Sequence of chain 1.A:
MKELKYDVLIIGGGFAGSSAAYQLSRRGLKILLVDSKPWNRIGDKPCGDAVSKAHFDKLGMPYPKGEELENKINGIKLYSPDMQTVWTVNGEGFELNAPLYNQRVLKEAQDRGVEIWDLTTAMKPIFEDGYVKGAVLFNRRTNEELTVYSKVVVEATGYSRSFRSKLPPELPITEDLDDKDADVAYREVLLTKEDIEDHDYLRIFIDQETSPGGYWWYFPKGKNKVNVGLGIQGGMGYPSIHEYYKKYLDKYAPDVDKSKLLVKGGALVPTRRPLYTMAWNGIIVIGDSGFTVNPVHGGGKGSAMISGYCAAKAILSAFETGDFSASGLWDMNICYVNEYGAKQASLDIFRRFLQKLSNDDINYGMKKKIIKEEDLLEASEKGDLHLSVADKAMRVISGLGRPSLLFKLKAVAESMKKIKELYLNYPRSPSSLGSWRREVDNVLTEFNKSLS

This small molecule binds to this protein.
Small molecule (SMILES): CC(C)=CCC/C(C)=C/CC/C(C)=C/CC/C(C)=C/CO[P](=O)(O)OP(=O)(O)O

Binding-site contacts:
Ligand atom C1 contacts residue GLY92 of chain 1.A at 3.8 Å.
Ligand atom C5 contacts residue GLY92 of chain 1.A at 3.2 Å.
Ligand atom C18 contacts residue HIS298 of chain 1.A at 3.8 Å.
Ligand atom C4 contacts residue GLY92 of chain 1.A at 3.7 Å.
Ligand atom C17 contacts residue TYR216 of chain 1.A at 3.3 Å (hydrophobic).
Ligand atom C17 contacts residue GLY299 of chain 1.A at 3.6 Å.
Ligand atom C9 contacts residue SER53 of chain 1.A at 3.6 Å.
Ligand atom C12 contacts residue ALA51 of chain 1.A at 3.7 Å (hydrophobic).
Ligand atom C3 contacts residue GLY92 of chain 1.A at 3.5 Å.
Ligand atom C20 contacts residue FDA1 of chain 1.C at 3.3 Å.
Ligand atom C16 contacts residue FDA1 of chain 1.C at 3.3 Å.
Ligand atom C19 contacts residue FDA1 of chain 1.C at 3.2 Å.
Ligand atom C18 contacts residue TYR216 of chain 1.A at 3.3 Å (hydrophobic).
Ligand atom O3B contacts residue GLY92 of chain 1.A at 3.8 Å.
Ligand atom C16 contacts residue HIS298 of chain 1.A at 3.8 Å.
Ligand atom C6 contacts residue GLU93 of chain 1.A at 3.6 Å.
Ligand atom C17 contacts residue GLY300 of chain 1.A at 3.8 Å.
Ligand atom C16 contacts residue TYR216 of chain 1.A at 3.4 Å (hydrophobic).
Ligand atom C10 contacts residue VAL52 of chain 1.A at 3.8 Å (hydrophobic).
Ligand atom C18 contacts residue FDA1 of chain 1.C at 3.0 Å.
Ligand atom C4 contacts residue VAL90 of chain 1.A at 3.8 Å (hydrophobic).
Ligand atom C20 contacts residue PHE220 of chain 1.A at 3.8 Å (hydrophobic).
Ligand atom C7 contacts residue SER53 of chain 1.A at 3.8 Å.
Ligand atom C8 contacts residue SER53 of chain 1.A at 3.7 Å.
Ligand atom C10 contacts residue GLY94 of chain 1.A at 3.8 Å.
Ligand atom C4 contacts residue GRG1 of chain 1.E at 3.9 Å.
Ligand atom C19 contacts residue GLY299 of chain 1.A at 3.7 Å.
Ligand atom C15 contacts residue GLY300 of chain 1.A at 3.5 Å.
Ligand atom O3A contacts residue GLY92 of chain 1.A at 3.8 Å.
Ligand atom C20 contacts residue TRP218 of chain 1.A at 3.6 Å (hydrophobic).
Ligand atom C15 contacts residue FDA1 of chain 1.C at 3.6 Å.
Ligand atom C17 contacts residue FDA1 of chain 1.C at 3.2 Å.
Ligand atom C4 contacts residue ASN91 of chain 1.A at 3.7 Å.
Ligand atom C17 contacts residue HIS298 of chain 1.A at 3.2 Å.
Ligand atom O1B contacts residue ASN91 of chain 1.A at 3.2 Å (h-bond).
Ligand atom C20 contacts residue TYR216 of chain 1.A at 3.5 Å (hydrophobic).
Ligand atom C6 contacts residue GLY92 of chain 1.A at 3.6 Å.
Ligand atom C11 contacts residue GRG1 of chain 1.E at 3.5 Å.
Ligand atom C15 contacts residue HIS298 of chain 1.A at 3.9 Å.
Ligand atom C2 contacts residue GLY92 of chain 1.A at 3.5 Å.